Sequence of chain 1.IA:
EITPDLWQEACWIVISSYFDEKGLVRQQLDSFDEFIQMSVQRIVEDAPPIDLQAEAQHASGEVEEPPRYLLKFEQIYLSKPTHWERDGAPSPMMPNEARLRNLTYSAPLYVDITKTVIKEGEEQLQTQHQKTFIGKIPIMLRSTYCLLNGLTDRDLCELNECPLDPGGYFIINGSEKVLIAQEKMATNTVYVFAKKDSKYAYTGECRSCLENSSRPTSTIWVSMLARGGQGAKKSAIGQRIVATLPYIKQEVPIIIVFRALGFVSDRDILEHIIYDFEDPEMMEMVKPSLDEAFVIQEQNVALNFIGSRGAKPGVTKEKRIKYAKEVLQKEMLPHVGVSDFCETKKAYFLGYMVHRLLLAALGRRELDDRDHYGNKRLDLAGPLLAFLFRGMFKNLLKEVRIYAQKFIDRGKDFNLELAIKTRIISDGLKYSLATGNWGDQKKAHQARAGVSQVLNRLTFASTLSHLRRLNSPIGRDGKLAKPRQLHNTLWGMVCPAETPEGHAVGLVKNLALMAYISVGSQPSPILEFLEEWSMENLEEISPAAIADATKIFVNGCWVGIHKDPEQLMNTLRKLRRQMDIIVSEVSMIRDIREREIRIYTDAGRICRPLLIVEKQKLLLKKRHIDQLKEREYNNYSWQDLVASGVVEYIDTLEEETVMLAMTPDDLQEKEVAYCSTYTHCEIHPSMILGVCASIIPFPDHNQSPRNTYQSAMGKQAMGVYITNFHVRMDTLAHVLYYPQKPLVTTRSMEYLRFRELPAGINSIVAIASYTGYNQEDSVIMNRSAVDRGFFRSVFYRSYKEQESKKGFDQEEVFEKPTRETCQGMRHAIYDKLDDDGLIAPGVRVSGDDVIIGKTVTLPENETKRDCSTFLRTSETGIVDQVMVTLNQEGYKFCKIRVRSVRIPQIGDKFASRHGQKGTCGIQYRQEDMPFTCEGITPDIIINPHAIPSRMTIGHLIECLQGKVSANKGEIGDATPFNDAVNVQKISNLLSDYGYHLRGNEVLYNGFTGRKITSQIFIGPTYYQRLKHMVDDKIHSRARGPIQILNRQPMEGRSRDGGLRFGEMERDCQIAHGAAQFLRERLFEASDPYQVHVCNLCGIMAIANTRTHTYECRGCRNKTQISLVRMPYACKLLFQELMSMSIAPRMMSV

Binding-site contacts:
Ligand atom OD contacts residue ILE779 of chain 1.HA at 3.2 Å.
Ligand atom CA contacts residue ARG749 of chain 1.HA at 2.8 Å.
Ligand atom O contacts residue ASN792 of chain 1.HA at 3.4 Å (h-bond).
Ligand atom O contacts residue GLN790 of chain 1.HA at 2.5 Å (h-bond).
Ligand atom O contacts residue ASN792 of chain 1.HA at 3.1 Å (h-bond).
Ligand atom CG2 contacts residue HIS839 of chain 1.HA at 3.4 Å.
Ligand atom CH2 contacts residue ARG749 of chain 1.HA at 3.4 Å.
Ligand atom CD1 contacts residue GLN718 of chain 1.IA at 3.4 Å.
Ligand atom O contacts residue ASN792 of chain 1.HA at 3.2 Å (h-bond).
Ligand atom CD contacts residue HIS1108 of chain 1.HA at 3.2 Å.
Ligand atom CD1 contacts residue ASN742 of chain 1.HA at 3.2 Å.
Ligand atom OD1 contacts residue GLU845 of chain 1.HA at 2.6 Å (salt-bridge).
Ligand atom O contacts residue HIS1108 of chain 1.HA at 3.5 Å.
Ligand atom N contacts residue ARG749 of chain 1.HA at 3.3 Å (salt-bridge).
Ligand atom CG2 contacts residue GLN791 of chain 1.HA at 3.0 Å.
Ligand atom OG1 contacts residue GLN783 of chain 1.HA at 3.4 Å (h-bond).
Ligand atom O contacts residue ARG749 of chain 1.HA at 3.1 Å (salt-bridge).
Ligand atom OH2 contacts residue ARG749 of chain 1.HA at 3.2 Å (salt-bridge).
Ligand atom C contacts residue ASN792 of chain 1.HA at 3.5 Å.
Ligand atom CE3 contacts residue VAL788 of chain 1.HA at 3.4 Å (hydrophobic).
Ligand atom N contacts residue GLN790 of chain 1.HA at 3.5 Å (h-bond).
Ligand atom CB contacts residue GLN791 of chain 1.HA at 3.4 Å.
Ligand atom O contacts residue GLN791 of chain 1.HA at 3.1 Å (h-bond).
Ligand atom OD1 contacts residue GLN718 of chain 1.IA at 2.6 Å (h-bond).
Ligand atom CA contacts residue GLN791 of chain 1.HA at 3.3 Å.
Ligand atom OH2 contacts residue SER782 of chain 1.HA at 2.5 Å (h-bond).
Ligand atom N contacts residue GLN790 of chain 1.HA at 3.3 Å (h-bond).
Ligand atom C contacts residue ASN792 of chain 1.HA at 3.4 Å.
Ligand atom CB contacts residue GLU845 of chain 1.HA at 3.5 Å.
Ligand atom C contacts residue GLN790 of chain 1.HA at 3.0 Å.
Ligand atom O contacts residue GLY789 of chain 1.HA at 3.2 Å.
Ligand atom CE2 contacts residue ARG749 of chain 1.HA at 3.4 Å.
Ligand atom CZ3 contacts residue ARG749 of chain 1.HA at 3.2 Å.
Ligand atom CE3 contacts residue ARG749 of chain 1.HA at 3.4 Å.
Ligand atom CH2 contacts residue SER782 of chain 1.HA at 3.3 Å.
Ligand atom CB contacts residue GLY842 of chain 1.HA at 3.4 Å.
Ligand atom C contacts residue HIS1108 of chain 1.HA at 3.4 Å.
Ligand atom C contacts residue ARG749 of chain 1.HA at 3.4 Å.
Ligand atom CZ2 contacts residue ARG749 of chain 1.HA at 3.5 Å.
Ligand atom O contacts residue VAL788 of chain 1.HA at 3.0 Å (h-bond).

Sequence of chain 1.HA:
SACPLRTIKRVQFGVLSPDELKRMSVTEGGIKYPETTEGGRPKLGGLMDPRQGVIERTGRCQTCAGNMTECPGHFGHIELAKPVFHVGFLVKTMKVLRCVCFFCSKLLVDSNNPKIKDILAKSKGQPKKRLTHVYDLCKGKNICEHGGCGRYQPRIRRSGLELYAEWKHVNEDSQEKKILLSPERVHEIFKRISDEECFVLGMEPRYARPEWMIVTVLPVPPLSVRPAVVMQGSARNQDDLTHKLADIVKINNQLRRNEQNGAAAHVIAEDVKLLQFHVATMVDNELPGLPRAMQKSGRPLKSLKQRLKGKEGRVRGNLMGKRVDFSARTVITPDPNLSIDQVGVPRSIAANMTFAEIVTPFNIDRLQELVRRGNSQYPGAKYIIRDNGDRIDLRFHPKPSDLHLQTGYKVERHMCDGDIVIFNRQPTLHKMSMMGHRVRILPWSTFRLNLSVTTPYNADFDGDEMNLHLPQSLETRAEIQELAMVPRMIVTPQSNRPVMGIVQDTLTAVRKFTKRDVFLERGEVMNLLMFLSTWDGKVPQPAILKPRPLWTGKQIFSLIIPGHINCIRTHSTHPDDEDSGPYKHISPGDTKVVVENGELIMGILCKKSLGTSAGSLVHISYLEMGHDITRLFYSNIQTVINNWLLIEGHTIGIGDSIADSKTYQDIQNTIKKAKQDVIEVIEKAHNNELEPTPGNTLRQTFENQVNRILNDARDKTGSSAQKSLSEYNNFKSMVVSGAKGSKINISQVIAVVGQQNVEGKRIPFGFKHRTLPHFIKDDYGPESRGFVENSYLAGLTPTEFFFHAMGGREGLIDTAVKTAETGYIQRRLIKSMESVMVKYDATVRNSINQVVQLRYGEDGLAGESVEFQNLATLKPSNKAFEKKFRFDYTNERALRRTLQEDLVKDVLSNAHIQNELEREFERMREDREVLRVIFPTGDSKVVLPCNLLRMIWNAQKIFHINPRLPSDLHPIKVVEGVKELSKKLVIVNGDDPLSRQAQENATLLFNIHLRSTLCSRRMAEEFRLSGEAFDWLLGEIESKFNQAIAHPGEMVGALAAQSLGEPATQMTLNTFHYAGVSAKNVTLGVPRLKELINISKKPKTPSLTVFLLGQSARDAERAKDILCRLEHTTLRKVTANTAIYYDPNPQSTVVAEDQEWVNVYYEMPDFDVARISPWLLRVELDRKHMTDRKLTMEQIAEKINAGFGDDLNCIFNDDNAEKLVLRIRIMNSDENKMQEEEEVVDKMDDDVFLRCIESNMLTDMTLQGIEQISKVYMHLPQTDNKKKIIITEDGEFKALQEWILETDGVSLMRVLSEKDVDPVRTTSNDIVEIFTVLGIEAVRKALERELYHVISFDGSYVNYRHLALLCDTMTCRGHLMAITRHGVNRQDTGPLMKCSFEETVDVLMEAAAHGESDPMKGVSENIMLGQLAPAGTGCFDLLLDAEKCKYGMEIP

The small molecule below binds the protein below.
Small molecule (SMILES): CC[C@H](C)[C@@H]1NC(=O)CNC(=O)[C@@H]2Cc3c([nH]c4cc(O)ccc34)[S@@](=O)C[C@H](NC(=O)CNC1=O)C(=O)N[C@@H](CC(N)=O)C(=O)N1C[C@H](O)C[C@H]1C(=O)N[C@@H]([C@@H](C)[C@@H](O)CO)C(=O)N2